A protein and the small-molecule ligand that binds it are described below.
Small molecule (SMILES): CC(=O)N[C@H]1[C@H](O[C@H]2[C@H](O)[C@@H](NC(C)=O)CO[C@@H]2CO)O[C@H](CO)[C@@H](O[C@@H]2O[C@H](CO[C@H]3O[C@H](CO[C@H]4O[C@H](CO)[C@@H](O)[C@H](O)[C@@H]4O[C@H]4O[C@H](CO)[C@@H](O)[C@H](O)[C@@H]4O)[C@@H](O)[C@H](O[C@H]4O[C@H](CO)[C@@H](O)[C@H](O)[C@@H]4O[C@H]4O[C@H](CO)[C@@H](O)[C@H](O)[C@@H]4O)[C@@H]3O)[C@@H](O)[C@H](O)[C@@H]2O)[C@@H]1O

Sequence of chain 2.C:
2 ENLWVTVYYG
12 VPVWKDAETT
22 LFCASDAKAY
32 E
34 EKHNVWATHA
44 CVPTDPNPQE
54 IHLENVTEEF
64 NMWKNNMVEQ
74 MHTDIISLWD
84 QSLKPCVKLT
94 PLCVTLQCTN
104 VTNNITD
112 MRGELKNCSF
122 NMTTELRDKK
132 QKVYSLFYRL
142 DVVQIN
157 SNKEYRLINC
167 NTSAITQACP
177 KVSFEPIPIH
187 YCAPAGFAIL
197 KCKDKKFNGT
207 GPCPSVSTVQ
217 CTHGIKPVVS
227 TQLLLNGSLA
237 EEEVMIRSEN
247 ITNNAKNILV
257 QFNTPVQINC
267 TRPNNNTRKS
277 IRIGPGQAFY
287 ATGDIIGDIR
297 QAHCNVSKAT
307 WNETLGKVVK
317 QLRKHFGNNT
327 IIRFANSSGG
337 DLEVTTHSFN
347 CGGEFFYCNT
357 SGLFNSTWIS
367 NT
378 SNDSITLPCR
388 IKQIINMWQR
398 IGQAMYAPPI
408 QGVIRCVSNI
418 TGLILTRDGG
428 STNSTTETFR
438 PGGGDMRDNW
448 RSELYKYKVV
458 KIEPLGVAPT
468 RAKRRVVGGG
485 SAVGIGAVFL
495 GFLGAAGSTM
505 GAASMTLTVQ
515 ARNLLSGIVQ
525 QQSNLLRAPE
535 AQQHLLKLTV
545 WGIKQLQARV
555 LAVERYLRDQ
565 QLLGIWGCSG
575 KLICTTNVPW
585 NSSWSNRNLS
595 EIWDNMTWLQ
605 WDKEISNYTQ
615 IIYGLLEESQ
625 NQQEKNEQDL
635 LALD

Sequence of chain 2.D:
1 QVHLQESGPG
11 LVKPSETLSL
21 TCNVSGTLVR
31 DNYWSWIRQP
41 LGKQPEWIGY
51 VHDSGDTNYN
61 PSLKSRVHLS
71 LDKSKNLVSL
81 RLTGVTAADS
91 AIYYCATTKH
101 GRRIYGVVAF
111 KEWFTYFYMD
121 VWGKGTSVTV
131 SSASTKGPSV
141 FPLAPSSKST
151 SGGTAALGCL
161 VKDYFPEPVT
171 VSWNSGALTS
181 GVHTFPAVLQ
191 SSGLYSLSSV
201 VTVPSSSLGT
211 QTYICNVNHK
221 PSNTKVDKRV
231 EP

Binding-site contacts:
Ligand atom N2 contacts residue HIS299 of chain 2.C at 3.0 Å (h-bond).
Ligand atom C6 contacts residue ARG102 of chain 2.D at 4.0 Å.
Ligand atom O4 contacts residue ILE104 of chain 2.D at 4.0 Å.
Ligand atom C6 contacts residue ASN301 of chain 2.C at 3.3 Å.
Ligand atom C4 contacts residue MAN1 of chain 2.N at 2.8 Å.
Ligand atom N2 contacts residue GLY106 of chain 2.D at 3.7 Å.
Ligand atom C2 contacts residue MAN1 of chain 2.N at 3.6 Å.
Ligand atom O3 contacts residue HIS299 of chain 2.C at 4.0 Å.
Ligand atom C5 contacts residue ILE104 of chain 2.D at 3.9 Å (hydrophobic).
Ligand atom C2 contacts residue GLY106 of chain 2.D at 3.5 Å.
Ligand atom C2 contacts residue VAL107 of chain 2.D at 4.0 Å (hydrophobic).
Ligand atom O3 contacts residue MAN1 of chain 2.N at 2.2 Å.
Ligand atom O5 contacts residue SER381 of chain 2.C at 3.9 Å.
Ligand atom C1 contacts residue ASN301 of chain 2.C at 1.4 Å.
Ligand atom O6 contacts residue ARG102 of chain 2.D at 3.6 Å (salt-bridge).
Ligand atom O6 contacts residue ASN301 of chain 2.C at 3.4 Å (h-bond).
Ligand atom O5 contacts residue ASN301 of chain 2.C at 1.2 Å (h-bond).
Ligand atom C7 contacts residue ASN265 of chain 2.C at 3.8 Å.
Ligand atom C2 contacts residue ASN301 of chain 2.C at 2.7 Å.
Ligand atom N2 contacts residue ASN301 of chain 2.C at 3.7 Å.
Ligand atom O7 contacts residue ASN265 of chain 2.C at 3.4 Å.
Ligand atom O4 contacts residue MAN1 of chain 2.N at 2.5 Å.
Ligand atom C3 contacts residue ASN301 of chain 2.C at 3.6 Å.
Ligand atom O5 contacts residue THR383 of chain 2.C at 3.7 Å.
Ligand atom O3 contacts residue GLY106 of chain 2.D at 3.3 Å (h-bond).
Ligand atom C3 contacts residue HIS299 of chain 2.C at 3.2 Å.
Ligand atom C8 contacts residue THR267 of chain 2.C at 3.4 Å.
Ligand atom C5 contacts residue MAN1 of chain 2.N at 3.9 Å.
Ligand atom C4 contacts residue ASN301 of chain 2.C at 3.5 Å.
Ligand atom O7 contacts residue ASN301 of chain 2.C at 3.8 Å.
Ligand atom C8 contacts residue ASN265 of chain 2.C at 3.5 Å.
Ligand atom O2 contacts residue ARG102 of chain 2.D at 4.0 Å.
Ligand atom C3 contacts residue GLY106 of chain 2.D at 4.0 Å.
Ligand atom C5 contacts residue ASN301 of chain 2.C at 2.5 Å.
Ligand atom N2 contacts residue VAL107 of chain 2.D at 3.8 Å.
Ligand atom O4 contacts residue MAN2 of chain 2.N at 4.0 Å.
Ligand atom C3 contacts residue MAN1 of chain 2.N at 2.2 Å.
Ligand atom C1 contacts residue THR383 of chain 2.C at 4.0 Å.
Ligand atom C1 contacts residue HIS299 of chain 2.C at 3.4 Å.
Ligand atom C2 contacts residue HIS299 of chain 2.C at 3.3 Å.